The protein below binds the small molecule below.
Small molecule (SMILES): CC(=O)N[C@@H]1[C@@H](O)[C@H](O)[C@@H](CO)O[C@H]1O

Sequence of chain 2.D:
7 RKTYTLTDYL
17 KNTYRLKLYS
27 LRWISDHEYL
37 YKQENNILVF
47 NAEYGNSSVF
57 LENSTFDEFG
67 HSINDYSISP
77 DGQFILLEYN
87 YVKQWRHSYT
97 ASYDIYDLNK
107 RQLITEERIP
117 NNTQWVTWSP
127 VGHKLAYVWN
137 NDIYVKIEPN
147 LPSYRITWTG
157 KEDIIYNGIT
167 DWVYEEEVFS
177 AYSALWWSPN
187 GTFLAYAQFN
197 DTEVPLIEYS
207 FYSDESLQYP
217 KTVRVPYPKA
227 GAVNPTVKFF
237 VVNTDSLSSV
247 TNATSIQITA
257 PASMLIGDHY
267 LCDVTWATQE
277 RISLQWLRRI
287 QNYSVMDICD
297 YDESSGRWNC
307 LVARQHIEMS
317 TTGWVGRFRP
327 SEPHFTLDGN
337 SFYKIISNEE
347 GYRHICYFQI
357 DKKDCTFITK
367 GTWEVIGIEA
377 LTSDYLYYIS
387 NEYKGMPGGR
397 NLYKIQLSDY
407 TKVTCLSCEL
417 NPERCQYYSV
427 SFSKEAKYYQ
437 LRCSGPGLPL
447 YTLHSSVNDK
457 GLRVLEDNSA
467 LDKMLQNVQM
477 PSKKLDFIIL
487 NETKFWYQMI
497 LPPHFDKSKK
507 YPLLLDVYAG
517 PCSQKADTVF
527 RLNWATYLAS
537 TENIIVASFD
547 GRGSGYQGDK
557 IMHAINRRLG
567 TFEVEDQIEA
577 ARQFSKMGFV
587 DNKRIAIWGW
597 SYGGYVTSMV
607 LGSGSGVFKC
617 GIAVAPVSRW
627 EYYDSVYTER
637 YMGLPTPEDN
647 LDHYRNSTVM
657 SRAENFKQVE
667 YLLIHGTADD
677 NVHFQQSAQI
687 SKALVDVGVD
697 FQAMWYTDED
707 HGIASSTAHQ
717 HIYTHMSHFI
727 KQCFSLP

Binding-site contacts:
Ligand atom N2 contacts residue ASN186 of chain 2.D at 2.5 Å (h-bond).
Ligand atom C6 contacts residue GLN275 of chain 2.D at 4.4 Å.
Ligand atom C1 contacts residue ASN186 of chain 2.D at 1.5 Å.
Ligand atom C3 contacts residue ASN186 of chain 2.D at 3.6 Å.
Ligand atom O5 contacts residue ASN186 of chain 2.D at 2.8 Å (h-bond).
Ligand atom O5 contacts residue THR188 of chain 2.D at 3.8 Å.
Ligand atom C7 contacts residue ASN186 of chain 2.D at 3.5 Å.
Ligand atom C6 contacts residue GLU276 of chain 2.D at 3.5 Å.
Ligand atom C5 contacts residue ASN186 of chain 2.D at 3.8 Å.
Ligand atom C1 contacts residue THR188 of chain 2.D at 3.2 Å.
Ligand atom C4 contacts residue THR188 of chain 2.D at 4.4 Å.
Ligand atom O7 contacts residue ASN186 of chain 2.D at 4.3 Å.
Ligand atom O6 contacts residue GLU276 of chain 2.D at 3.1 Å (salt-bridge).
Ligand atom C8 contacts residue ASN186 of chain 2.D at 4.3 Å.
Ligand atom C5 contacts residue THR188 of chain 2.D at 3.7 Å.
Ligand atom C2 contacts residue ASN186 of chain 2.D at 2.4 Å.
Ligand atom N2 contacts residue THR188 of chain 2.D at 4.2 Å.
Ligand atom C2 contacts residue THR188 of chain 2.D at 4.0 Å.
Ligand atom C3 contacts residue THR188 of chain 2.D at 4.1 Å.
Ligand atom C4 contacts residue ASN186 of chain 2.D at 4.3 Å.
Ligand atom O6 contacts residue GLN275 of chain 2.D at 3.7 Å.
Ligand atom C1 contacts residue GLN275 of chain 2.D at 4.2 Å.
Ligand atom O5 contacts residue GLN275 of chain 2.D at 3.5 Å.